This small molecule binds to this protein.
Small molecule (SMILES): Cc1nc(C)c(CN)[nH]1

Binding-site contacts:
Ligand atom C07 contacts residue ASP94 of chain 3.A at 3.2 Å.
Ligand atom N09 contacts residue ASP94 of chain 3.A at 4.4 Å.
Ligand atom C07 contacts residue TRP89 of chain 3.A at 4.4 Å (hydrophobic).
Ligand atom C04 contacts residue ASP94 of chain 3.A at 3.2 Å.
Ligand atom C02 contacts residue PHE46 of chain 3.A at 3.9 Å (hydrophobic).
Ligand atom C03 contacts residue GLU47 of chain 3.A at 4.3 Å.
Ligand atom C02 contacts residue TRP61 of chain 3.A at 3.7 Å (hydrophobic).
Ligand atom C01 contacts residue LEU45 of chain 3.A at 3.5 Å (hydrophobic).
Ligand atom C01 contacts residue GLU47 of chain 3.A at 4.5 Å.
Ligand atom C03 contacts residue PHE46 of chain 3.A at 3.9 Å (hydrophobic).
Ligand atom C08 contacts residue TRP89 of chain 3.A at 3.8 Å (hydrophobic).
Ligand atom C04 contacts residue PHE46 of chain 3.A at 3.7 Å (hydrophobic).
Ligand atom N06 contacts residue TRP61 of chain 3.A at 4.1 Å.
Ligand atom C01 contacts residue TRP61 of chain 3.A at 3.8 Å (hydrophobic).
Ligand atom C08 contacts residue TYR91 of chain 3.A at 3.6 Å (hydrophobic).
Ligand atom N06 contacts residue ASP94 of chain 3.A at 2.4 Å (salt-bridge).
Ligand atom C08 contacts residue ASP94 of chain 3.A at 3.4 Å.
Ligand atom N05 contacts residue ASP94 of chain 3.A at 2.8 Å (salt-bridge).
Ligand atom C01 contacts residue PHE46 of chain 3.A at 3.8 Å (hydrophobic).
Ligand atom N09 contacts residue TRP61 of chain 3.A at 3.0 Å (h-bond).
Ligand atom N05 contacts residue GLU47 of chain 3.A at 2.9 Å (salt-bridge).
Ligand atom C04 contacts residue GLU47 of chain 3.A at 2.8 Å.
Ligand atom C03 contacts residue TRP61 of chain 3.A at 4.5 Å (hydrophobic).
Ligand atom N06 contacts residue TRP89 of chain 3.A at 4.4 Å.
Ligand atom C07 contacts residue TRP61 of chain 3.A at 3.2 Å (hydrophobic).
Ligand atom C03 contacts residue ASP94 of chain 3.A at 3.5 Å.
Ligand atom C08 contacts residue TRP61 of chain 3.A at 3.2 Å (hydrophobic).
Ligand atom N05 contacts residue LYS49 of chain 3.A at 4.1 Å.

Sequence of chain 3.A:
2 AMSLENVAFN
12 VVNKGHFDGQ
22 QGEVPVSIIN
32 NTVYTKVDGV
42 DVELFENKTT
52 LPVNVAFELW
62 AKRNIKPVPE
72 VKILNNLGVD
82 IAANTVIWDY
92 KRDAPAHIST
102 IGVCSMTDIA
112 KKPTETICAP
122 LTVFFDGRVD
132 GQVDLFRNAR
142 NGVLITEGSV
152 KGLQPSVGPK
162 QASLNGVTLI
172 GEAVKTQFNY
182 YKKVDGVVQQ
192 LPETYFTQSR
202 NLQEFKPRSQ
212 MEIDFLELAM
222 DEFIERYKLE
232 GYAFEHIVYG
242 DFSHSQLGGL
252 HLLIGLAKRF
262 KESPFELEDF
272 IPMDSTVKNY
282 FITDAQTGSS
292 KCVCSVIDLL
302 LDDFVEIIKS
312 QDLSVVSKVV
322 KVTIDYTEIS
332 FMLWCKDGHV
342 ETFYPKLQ